Sequence of chain 1.A:
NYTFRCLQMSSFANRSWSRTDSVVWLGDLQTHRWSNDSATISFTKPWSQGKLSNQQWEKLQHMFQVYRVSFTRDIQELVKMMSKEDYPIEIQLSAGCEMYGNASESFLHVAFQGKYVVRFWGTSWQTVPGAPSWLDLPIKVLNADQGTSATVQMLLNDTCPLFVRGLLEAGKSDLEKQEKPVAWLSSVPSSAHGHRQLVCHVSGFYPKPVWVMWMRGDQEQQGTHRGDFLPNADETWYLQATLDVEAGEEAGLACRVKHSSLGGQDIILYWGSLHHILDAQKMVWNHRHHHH

Binding-site contacts:
Ligand atom C8 contacts residue ASN165 of chain 1.A at 4.4 Å.
Ligand atom C4 contacts residue ASN165 of chain 1.A at 4.2 Å.
Ligand atom C2 contacts residue GLN161 of chain 1.A at 4.2 Å.
Ligand atom C3 contacts residue GLN161 of chain 1.A at 4.4 Å.
Ligand atom C7 contacts residue ASN165 of chain 1.A at 3.1 Å.
Ligand atom C5 contacts residue ASN165 of chain 1.A at 3.6 Å.
Ligand atom O6 contacts residue ASN165 of chain 1.A at 4.5 Å.
Ligand atom O7 contacts residue ASN165 of chain 1.A at 2.8 Å (h-bond).
Ligand atom C7 contacts residue GLN161 of chain 1.A at 3.8 Å.
Ligand atom C1 contacts residue ASN165 of chain 1.A at 1.4 Å.
Ligand atom C3 contacts residue ASN165 of chain 1.A at 3.8 Å.
Ligand atom N2 contacts residue ASN165 of chain 1.A at 2.9 Å (h-bond).
Ligand atom C8 contacts residue GLN161 of chain 1.A at 3.4 Å.
Ligand atom C1 contacts residue GLY130 of chain 1.A at 4.5 Å.
Ligand atom C2 contacts residue ASN165 of chain 1.A at 2.4 Å.
Ligand atom N2 contacts residue GLN161 of chain 1.A at 3.2 Å (h-bond).
Ligand atom O4 contacts residue GLY130 of chain 1.A at 4.2 Å.
Ligand atom C5 contacts residue GLY130 of chain 1.A at 4.1 Å.
Ligand atom C3 contacts residue GLY130 of chain 1.A at 4.5 Å.
Ligand atom O5 contacts residue ASN165 of chain 1.A at 2.4 Å (h-bond).

The protein below binds the small molecule below.
Small molecule (SMILES): CC(=O)N[C@@H]1[C@@H](O)[C@H](O)[C@@H](CO)O[C@H]1O